This small molecule binds to this protein.
Small molecule (SMILES): C=C(C)CCS[P](=O)(O)OP(=O)(O)O

Binding-site contacts:
Ligand atom C11 contacts residue TYR83 of chain 1.A at 3.9 Å (hydrophobic).
Ligand atom O7 contacts residue MG1 of chain 1.E at 1.9 Å.
Ligand atom O4 contacts residue LEU217 of chain 1.B at 3.9 Å.
Ligand atom C10 contacts residue TYR83 of chain 1.A at 3.5 Å (hydrophobic).
Ligand atom O5 contacts residue GLY218 of chain 1.B at 2.7 Å (h-bond).
Ligand atom P1 contacts residue ARG212 of chain 1.A at 3.9 Å.
Ligand atom C10 contacts residue ILE39 of chain 1.A at 3.8 Å (hydrophobic).
Ligand atom O8 contacts residue ASN89 of chain 1.A at 3.3 Å (h-bond).
Ligand atom O7 contacts residue GGS1 of chain 1.D at 3.1 Å (h-bond).
Ligand atom O6 contacts residue ARG212 of chain 1.A at 3.7 Å.
Ligand atom C14 contacts residue PHE85 of chain 1.A at 3.3 Å (hydrophobic).
Ligand atom S9 contacts residue ARG212 of chain 1.A at 3.4 Å (salt-bridge).
Ligand atom O6 contacts residue ARG218 of chain 1.A at 2.6 Å (salt-bridge).
Ligand atom C14 contacts residue ALA84 of chain 1.A at 3.4 Å (hydrophobic).
Ligand atom C12 contacts residue ASN89 of chain 1.A at 3.9 Å.
Ligand atom C14 contacts residue SER86 of chain 1.A at 3.7 Å.
Ligand atom C13 contacts residue MET40 of chain 1.A at 3.9 Å (hydrophobic).
Ligand atom P3 contacts residue ARG212 of chain 1.A at 3.6 Å.
Ligand atom C14 contacts residue TYR83 of chain 1.A at 3.5 Å (hydrophobic).
Ligand atom C14 contacts residue ASN89 of chain 1.A at 3.4 Å.
Ligand atom O8 contacts residue GLY218 of chain 1.B at 3.9 Å.
Ligand atom O8 contacts residue ARG92 of chain 1.A at 3.9 Å.
Ligand atom P1 contacts residue ARG218 of chain 1.A at 3.8 Å.
Ligand atom C13 contacts residue GGS1 of chain 1.D at 3.6 Å.
Ligand atom O7 contacts residue ASP41 of chain 1.A at 3.4 Å (salt-bridge).
Ligand atom O2 contacts residue SER220 of chain 1.A at 3.1 Å (h-bond).
Ligand atom P1 contacts residue SER220 of chain 1.A at 3.5 Å.
Ligand atom P1 contacts residue GLY218 of chain 1.B at 3.9 Å.
Ligand atom P3 contacts residue MG1 of chain 1.E at 3.4 Å.
Ligand atom C14 contacts residue GGS1 of chain 1.D at 3.5 Å.
Ligand atom O5 contacts residue ARG216 of chain 1.B at 3.8 Å.
Ligand atom O5 contacts residue LEU217 of chain 1.B at 3.4 Å (h-bond).
Ligand atom O4 contacts residue SER220 of chain 1.A at 2.8 Å (h-bond).
Ligand atom O2 contacts residue ARG212 of chain 1.A at 3.0 Å (salt-bridge).
Ligand atom C13 contacts residue TYR83 of chain 1.A at 3.1 Å (hydrophobic).
Ligand atom C11 contacts residue ASN89 of chain 1.A at 3.6 Å.
Ligand atom O4 contacts residue ARG218 of chain 1.A at 3.4 Å (salt-bridge).
Ligand atom C13 contacts residue ILE39 of chain 1.A at 3.9 Å (hydrophobic).
Ligand atom C12 contacts residue TYR83 of chain 1.A at 3.7 Å (hydrophobic).
Ligand atom S9 contacts residue ILE39 of chain 1.A at 3.9 Å.

Sequence of chain 1.A:
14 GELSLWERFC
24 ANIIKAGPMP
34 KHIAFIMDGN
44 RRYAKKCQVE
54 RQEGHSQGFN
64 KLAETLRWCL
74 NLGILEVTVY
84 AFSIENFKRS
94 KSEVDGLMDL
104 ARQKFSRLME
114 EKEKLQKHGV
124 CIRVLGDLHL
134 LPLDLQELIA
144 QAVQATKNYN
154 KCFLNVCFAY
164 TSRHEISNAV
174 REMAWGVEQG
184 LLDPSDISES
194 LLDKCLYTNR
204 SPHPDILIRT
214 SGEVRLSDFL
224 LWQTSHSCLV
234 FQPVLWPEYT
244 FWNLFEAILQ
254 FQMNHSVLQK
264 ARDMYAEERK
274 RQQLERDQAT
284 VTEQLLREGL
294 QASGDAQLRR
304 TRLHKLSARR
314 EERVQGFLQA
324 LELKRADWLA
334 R

Sequence of chain 1.B:
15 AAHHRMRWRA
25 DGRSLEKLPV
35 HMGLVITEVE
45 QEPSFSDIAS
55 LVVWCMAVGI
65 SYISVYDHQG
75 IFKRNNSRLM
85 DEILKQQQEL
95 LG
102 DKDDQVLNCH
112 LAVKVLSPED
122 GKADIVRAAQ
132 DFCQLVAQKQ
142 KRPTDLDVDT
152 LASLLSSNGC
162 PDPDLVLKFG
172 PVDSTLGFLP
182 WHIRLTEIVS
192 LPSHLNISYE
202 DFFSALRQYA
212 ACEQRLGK